Binding-site contacts:
Ligand atom P1 contacts residue MG1 of chain 1.EB at 3.7 Å.
Ligand atom N8 contacts residue VAL279 of chain 1.L at 3.5 Å (h-bond).
Ligand atom O23 contacts residue ARG289 of chain 1.L at 2.6 Å (salt-bridge).
Ligand atom O7 contacts residue MG1 of chain 1.EB at 2.5 Å.
Ligand atom O9 contacts residue ARG41 of chain 1.K at 3.3 Å.
Ligand atom C26 contacts residue ARG289 of chain 1.L at 3.7 Å.
Ligand atom O8 contacts residue ARG41 of chain 1.K at 3.2 Å (salt-bridge).
Ligand atom C27 contacts residue GLU54 of chain 1.L at 3.8 Å.
Ligand atom C4 contacts residue ARG41 of chain 1.K at 3.6 Å.
Ligand atom P2 contacts residue ARG41 of chain 1.K at 3.7 Å.
Ligand atom N2 contacts residue GLU250 of chain 1.K at 2.8 Å (salt-bridge).
Ligand atom C23 contacts residue LYS99 of chain 1.K at 3.6 Å.
Ligand atom C11 contacts residue SAH1 of chain 1.CB at 3.6 Å.
Ligand atom N2 contacts residue TYR154 of chain 1.K at 3.8 Å.
Ligand atom C2 contacts residue TYR154 of chain 1.K at 3.5 Å (hydrophobic).
Ligand atom O4 contacts residue TYR248 of chain 1.K at 3.7 Å.
Ligand atom C2 contacts residue TYR248 of chain 1.K at 3.8 Å (hydrophobic).
Ligand atom O6 contacts residue TYR248 of chain 1.K at 3.4 Å (h-bond).
Ligand atom N7 contacts residue ASN35 of chain 1.K at 3.7 Å.
Ligand atom O11 contacts residue ARG41 of chain 1.K at 3.7 Å.
Ligand atom O2 contacts residue ARG41 of chain 1.K at 3.2 Å (salt-bridge).
Ligand atom N1 contacts residue TYR154 of chain 1.K at 3.4 Å.
Ligand atom N1 contacts residue TYR248 of chain 1.K at 3.8 Å.
Ligand atom O7 contacts residue THR246 of chain 1.K at 3.8 Å.
Ligand atom O10 contacts residue MG1 of chain 1.EB at 2.4 Å.
Ligand atom O1 contacts residue TYR285 of chain 1.K at 3.0 Å (h-bond).
Ligand atom C31 contacts residue GLU54 of chain 1.L at 3.5 Å.
Ligand atom N3 contacts residue TYR248 of chain 1.K at 3.8 Å.
Ligand atom O9 contacts residue ASN35 of chain 1.K at 3.4 Å (h-bond).
Ligand atom O1 contacts residue ALA40 of chain 1.K at 3.7 Å.
Ligand atom O19 contacts residue LYS99 of chain 1.K at 3.7 Å.
Ligand atom C7 contacts residue TYR248 of chain 1.K at 3.8 Å (hydrophobic).
Ligand atom O13 contacts residue ARG70 of chain 1.K at 3.3 Å (salt-bridge).
Ligand atom P2 contacts residue MG1 of chain 1.EB at 3.7 Å.
Ligand atom C2 contacts residue GLU250 of chain 1.K at 3.4 Å.
Ligand atom C5 contacts residue TYR248 of chain 1.K at 3.6 Å (hydrophobic).
Ligand atom N1 contacts residue GLU250 of chain 1.K at 3.1 Å (salt-bridge).
Ligand atom O18 contacts residue LYS99 of chain 1.K at 3.0 Å (salt-bridge).
Ligand atom P4 contacts residue LYS99 of chain 1.K at 3.7 Å.
Ligand atom N12 contacts residue ARG289 of chain 1.L at 3.6 Å (salt-bridge).

Sequence of chain 1.K:
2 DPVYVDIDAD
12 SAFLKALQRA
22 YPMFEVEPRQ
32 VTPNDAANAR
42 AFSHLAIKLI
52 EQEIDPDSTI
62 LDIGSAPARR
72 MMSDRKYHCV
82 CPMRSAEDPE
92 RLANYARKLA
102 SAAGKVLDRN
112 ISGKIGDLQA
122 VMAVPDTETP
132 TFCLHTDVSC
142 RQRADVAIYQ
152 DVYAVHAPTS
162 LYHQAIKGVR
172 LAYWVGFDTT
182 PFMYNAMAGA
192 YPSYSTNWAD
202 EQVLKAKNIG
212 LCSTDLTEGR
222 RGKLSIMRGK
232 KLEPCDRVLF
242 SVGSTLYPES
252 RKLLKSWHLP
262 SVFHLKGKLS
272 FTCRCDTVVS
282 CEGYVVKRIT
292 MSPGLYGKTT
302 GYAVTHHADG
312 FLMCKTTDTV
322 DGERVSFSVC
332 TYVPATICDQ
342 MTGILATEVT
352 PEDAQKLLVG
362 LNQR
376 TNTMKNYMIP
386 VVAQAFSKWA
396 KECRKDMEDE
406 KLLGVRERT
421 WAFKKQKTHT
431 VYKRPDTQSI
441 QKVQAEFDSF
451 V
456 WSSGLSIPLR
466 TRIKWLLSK

Sequence of chain 1.L:
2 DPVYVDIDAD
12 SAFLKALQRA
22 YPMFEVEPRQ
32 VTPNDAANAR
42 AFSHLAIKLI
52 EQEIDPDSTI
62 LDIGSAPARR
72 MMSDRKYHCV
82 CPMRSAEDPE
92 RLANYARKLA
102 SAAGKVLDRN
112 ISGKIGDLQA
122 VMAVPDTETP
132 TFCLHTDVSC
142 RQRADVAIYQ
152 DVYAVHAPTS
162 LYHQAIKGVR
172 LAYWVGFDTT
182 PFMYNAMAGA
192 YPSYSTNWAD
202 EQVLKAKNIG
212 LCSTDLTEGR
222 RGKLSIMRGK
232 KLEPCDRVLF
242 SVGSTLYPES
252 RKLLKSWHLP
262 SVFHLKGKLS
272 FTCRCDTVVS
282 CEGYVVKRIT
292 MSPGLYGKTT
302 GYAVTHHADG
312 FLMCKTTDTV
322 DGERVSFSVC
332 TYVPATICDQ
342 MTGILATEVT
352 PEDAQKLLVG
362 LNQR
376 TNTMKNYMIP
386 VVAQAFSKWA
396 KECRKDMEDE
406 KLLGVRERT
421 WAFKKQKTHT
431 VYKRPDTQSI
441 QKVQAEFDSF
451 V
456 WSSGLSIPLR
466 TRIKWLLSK

This small molecule binds to this protein.
Small molecule (SMILES): CO[C@@H]1[C@H](OP(=O)(O)OC[C@H]2O[C@H](n3ccc(=O)[nH]c3=O)[C@H](O)[C@@H]2O)[C@@H](COP(=O)(O)OP(=O)(O)OP(=O)(O)OC[C@H]2O[C@@H](N3CN(C)c4c3nc(N)[nH]c4=O)[C@H](O)[C@@H]2O)O[C@H]1N1CNc2c(N)ncnc21